Sequence of chain 1.E:
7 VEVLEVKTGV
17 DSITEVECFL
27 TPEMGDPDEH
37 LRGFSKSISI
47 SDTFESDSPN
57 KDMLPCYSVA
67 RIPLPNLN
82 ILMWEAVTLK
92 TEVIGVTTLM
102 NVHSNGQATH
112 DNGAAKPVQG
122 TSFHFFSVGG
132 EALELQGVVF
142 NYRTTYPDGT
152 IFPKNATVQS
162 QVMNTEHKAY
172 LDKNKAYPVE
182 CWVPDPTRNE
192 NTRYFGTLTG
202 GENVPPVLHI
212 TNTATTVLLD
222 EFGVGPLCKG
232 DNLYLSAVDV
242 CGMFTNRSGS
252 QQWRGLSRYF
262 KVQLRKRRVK

Sequence of chain 1.B:
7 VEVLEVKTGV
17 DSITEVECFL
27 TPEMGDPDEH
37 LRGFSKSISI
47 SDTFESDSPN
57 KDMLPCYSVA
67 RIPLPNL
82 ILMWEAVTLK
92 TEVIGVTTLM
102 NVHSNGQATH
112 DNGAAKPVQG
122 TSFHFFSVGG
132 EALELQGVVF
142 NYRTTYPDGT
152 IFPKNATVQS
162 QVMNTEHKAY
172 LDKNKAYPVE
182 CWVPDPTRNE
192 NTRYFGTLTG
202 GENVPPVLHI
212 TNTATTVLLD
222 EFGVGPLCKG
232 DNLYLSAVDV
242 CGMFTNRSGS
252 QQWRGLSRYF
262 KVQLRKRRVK

This protein binds this small molecule.
Small molecule (SMILES): CC(=O)N[C@H]1[C@H]([C@H](O)[C@H](O)CO)O[C@@](O[C@H](CO)[C@@H](O)[C@@H]2O[C@@](O)(C(=O)O)C[C@H](O)[C@H]2NC(C)=O)(C(=O)O)C[C@@H]1O

Binding-site contacts:
Ligand atom C11 contacts residue PHE50 of chain 1.B at 3.6 Å (hydrophobic).
Ligand atom O1A contacts residue SER249 of chain 1.A at 2.8 Å (h-bond).
Ligand atom C6 contacts residue ASN247 of chain 1.A at 3.9 Å.
Ligand atom C6 contacts residue GLN253 of chain 1.A at 3.9 Å.
Ligand atom C7 contacts residue GLN253 of chain 1.A at 3.5 Å.
Ligand atom C11 contacts residue LEU37 of chain 1.A at 3.8 Å (hydrophobic).
Ligand atom O1A contacts residue SER251 of chain 1.A at 3.6 Å (h-bond).
Ligand atom N5 contacts residue GLN253 of chain 1.A at 3.3 Å (h-bond).
Ligand atom O10 contacts residue PHE50 of chain 1.B at 4.2 Å.
Ligand atom C9 contacts residue SER43 of chain 1.A at 3.6 Å.
Ligand atom O10 contacts residue LEU37 of chain 1.A at 3.5 Å.
Ligand atom C10 contacts residue ASN247 of chain 1.A at 3.7 Å.
Ligand atom C1 contacts residue SER251 of chain 1.A at 3.5 Å.
Ligand atom O4 contacts residue ASN247 of chain 1.A at 4.0 Å.
Ligand atom O1A contacts residue ASN247 of chain 1.A at 4.0 Å.
Ligand atom O1B contacts residue SER43 of chain 1.A at 4.0 Å.
Ligand atom O1B contacts residue SER249 of chain 1.A at 3.8 Å.
Ligand atom C10 contacts residue GLN253 of chain 1.A at 3.4 Å.
Ligand atom O4 contacts residue ASN106 of chain 1.A at 3.3 Å (h-bond).
Ligand atom C11 contacts residue GLN253 of chain 1.A at 3.3 Å.
Ligand atom O1B contacts residue ASN247 of chain 1.A at 4.0 Å.
Ligand atom O1B contacts residue SER251 of chain 1.A at 2.7 Å (h-bond).
Ligand atom O9 contacts residue LYS42 of chain 1.A at 3.4 Å.
Ligand atom O8 contacts residue SER43 of chain 1.A at 2.5 Å (h-bond).
Ligand atom O8 contacts residue GLN253 of chain 1.A at 4.1 Å.
Ligand atom N5 contacts residue ASN247 of chain 1.A at 2.9 Å (h-bond).
Ligand atom O7 contacts residue LEU37 of chain 1.A at 3.5 Å.
Ligand atom C10 contacts residue PHE50 of chain 1.B at 4.1 Å (hydrophobic).
Ligand atom C11 contacts residue ASN113 of chain 1.E at 3.8 Å.
Ligand atom O9 contacts residue SER43 of chain 1.A at 2.8 Å (h-bond).
Ligand atom C5 contacts residue ASN247 of chain 1.A at 3.7 Å.
Ligand atom C9 contacts residue GLN253 of chain 1.A at 3.9 Å.
Ligand atom C4 contacts residue ASN247 of chain 1.A at 3.7 Å.
Ligand atom C10 contacts residue LEU37 of chain 1.A at 4.1 Å (hydrophobic).
Ligand atom O4 contacts residue PHE50 of chain 1.B at 4.1 Å.
Ligand atom C11 contacts residue ASN247 of chain 1.A at 3.7 Å.
Ligand atom C11 contacts residue SER249 of chain 1.A at 3.5 Å.
Ligand atom C8 contacts residue SER43 of chain 1.A at 3.7 Å.
Ligand atom C1 contacts residue SER249 of chain 1.A at 3.7 Å.
Ligand atom O8 contacts residue SER251 of chain 1.A at 4.1 Å.

Sequence of chain 1.A:
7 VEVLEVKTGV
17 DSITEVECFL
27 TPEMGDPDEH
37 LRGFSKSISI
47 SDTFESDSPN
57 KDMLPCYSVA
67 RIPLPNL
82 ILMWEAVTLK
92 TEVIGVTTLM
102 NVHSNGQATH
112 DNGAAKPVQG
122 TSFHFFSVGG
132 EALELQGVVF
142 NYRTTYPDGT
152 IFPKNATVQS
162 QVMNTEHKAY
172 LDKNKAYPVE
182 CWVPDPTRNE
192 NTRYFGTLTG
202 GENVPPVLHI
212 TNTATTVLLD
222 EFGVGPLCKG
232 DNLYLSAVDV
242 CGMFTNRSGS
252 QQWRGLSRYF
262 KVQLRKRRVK